Sequence of chain 1.H:
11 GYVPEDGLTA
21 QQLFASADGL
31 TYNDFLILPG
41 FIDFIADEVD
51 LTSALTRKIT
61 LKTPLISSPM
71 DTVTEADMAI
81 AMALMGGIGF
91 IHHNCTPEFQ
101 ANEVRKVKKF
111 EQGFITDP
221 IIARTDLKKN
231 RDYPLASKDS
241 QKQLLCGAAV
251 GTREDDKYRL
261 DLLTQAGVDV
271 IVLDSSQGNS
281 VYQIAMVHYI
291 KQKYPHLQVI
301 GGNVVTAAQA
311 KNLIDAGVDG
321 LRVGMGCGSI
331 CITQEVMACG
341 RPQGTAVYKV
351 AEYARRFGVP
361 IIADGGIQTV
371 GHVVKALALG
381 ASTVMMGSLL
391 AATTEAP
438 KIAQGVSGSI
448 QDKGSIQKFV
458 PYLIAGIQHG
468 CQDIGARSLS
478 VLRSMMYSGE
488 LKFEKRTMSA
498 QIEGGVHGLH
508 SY

Binding-site contacts:
Ligand atom C3' contacts residue ASP364 of chain 1.H at 3.3 Å.
Ligand atom O3' contacts residue SER68 of chain 1.H at 2.8 Å (h-bond).
Ligand atom O3' contacts residue ASP364 of chain 1.H at 2.6 Å (salt-bridge).
Ligand atom N7 contacts residue ILE330 of chain 1.H at 3.9 Å.
Ligand atom O3P contacts residue GLY387 of chain 1.H at 3.6 Å.
Ligand atom C3' contacts residue SER68 of chain 1.H at 3.2 Å.
Ligand atom O2' contacts residue ASN303 of chain 1.H at 3.3 Å (h-bond).
Ligand atom O3P contacts residue SER388 of chain 1.H at 2.6 Å (h-bond).
Ligand atom C5' contacts residue MET70 of chain 1.H at 3.7 Å (hydrophobic).
Ligand atom O2' contacts residue ASP364 of chain 1.H at 2.7 Å (salt-bridge).
Ligand atom O5' contacts residue GLY365 of chain 1.H at 3.6 Å.
Ligand atom P contacts residue SER329 of chain 1.H at 3.9 Å.
Ligand atom O1P contacts residue GLY366 of chain 1.H at 2.9 Å (h-bond).
Ligand atom O1P contacts residue GLY365 of chain 1.H at 3.8 Å.
Ligand atom C2' contacts residue NAD1 of chain 1.W at 3.9 Å.
Ligand atom C5' contacts residue SER68 of chain 1.H at 3.9 Å.
Ligand atom N1 contacts residue CYS331 of chain 1.H at 3.9 Å.
Ligand atom O1P contacts residue SER329 of chain 1.H at 3.9 Å.
Ligand atom C8 contacts residue MET70 of chain 1.H at 3.6 Å (hydrophobic).
Ligand atom C8 contacts residue ILE330 of chain 1.H at 3.6 Å (hydrophobic).
Ligand atom C4 contacts residue CYS331 of chain 1.H at 3.8 Å (hydrophobic).
Ligand atom O2P contacts residue GLY328 of chain 1.H at 3.2 Å.
Ligand atom N3 contacts residue NAD1 of chain 1.W at 3.7 Å.
Ligand atom C3' contacts residue ARG322 of chain 1.H at 3.7 Å.
Ligand atom P contacts residue SER388 of chain 1.H at 3.9 Å.
Ligand atom C2 contacts residue CYS331 of chain 1.H at 3.6 Å (hydrophobic).
Ligand atom C4' contacts residue ASP364 of chain 1.H at 3.4 Å.
Ligand atom O6 contacts residue GLN441 of chain 1.H at 3.6 Å.
Ligand atom C2' contacts residue ASP364 of chain 1.H at 3.6 Å.
Ligand atom O3' contacts residue ARG322 of chain 1.H at 3.0 Å (salt-bridge).
Ligand atom C2' contacts residue ARG322 of chain 1.H at 3.6 Å.
Ligand atom O2' contacts residue ARG322 of chain 1.H at 3.4 Å (salt-bridge).
Ligand atom O6 contacts residue NAD1 of chain 1.W at 3.7 Å.
Ligand atom O5' contacts residue GLY387 of chain 1.H at 3.8 Å.
Ligand atom C2 contacts residue NAD1 of chain 1.W at 3.6 Å.
Ligand atom C5' contacts residue GLY387 of chain 1.H at 3.8 Å.
Ligand atom O3' contacts residue MET385 of chain 1.H at 3.9 Å.
Ligand atom N1 contacts residue NAD1 of chain 1.W at 3.8 Å.
Ligand atom O2P contacts residue SER329 of chain 1.H at 2.9 Å (h-bond).
Ligand atom N3 contacts residue CYS331 of chain 1.H at 3.5 Å (h-bond).

The protein below binds the small molecule below.
Small molecule (SMILES): O=c1[nH]cnc2c1ncn2[C@@H]1O[C@H](COP(=O)(O)O)[C@@H](O)[C@H]1O